A small-molecule ligand and the protein it binds are described below.
Small molecule (SMILES): COc1cccc(Cc2c[nH]c3ncccc23)c1

Sequence of chain 2.A:
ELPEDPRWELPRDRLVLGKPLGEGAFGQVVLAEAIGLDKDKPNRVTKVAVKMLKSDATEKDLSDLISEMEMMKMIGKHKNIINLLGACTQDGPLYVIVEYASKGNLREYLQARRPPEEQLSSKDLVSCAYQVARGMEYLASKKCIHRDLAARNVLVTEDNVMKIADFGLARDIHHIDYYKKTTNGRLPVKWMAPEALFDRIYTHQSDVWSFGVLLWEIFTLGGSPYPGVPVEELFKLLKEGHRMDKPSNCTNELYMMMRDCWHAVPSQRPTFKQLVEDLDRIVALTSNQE

Binding-site contacts:
Ligand atom C12 contacts residue ASP178 of chain 2.A at 3.7 Å.
Ligand atom O14 contacts residue ASP178 of chain 2.A at 3.0 Å (salt-bridge).
Ligand atom C17 contacts residue LYS51 of chain 2.A at 3.7 Å.
Ligand atom C6 contacts residue ALA49 of chain 2.A at 3.8 Å (hydrophobic).
Ligand atom C18 contacts residue LYS51 of chain 2.A at 4.0 Å.
Ligand atom C1 contacts residue LEU167 of chain 2.A at 3.5 Å (hydrophobic).
Ligand atom N7 contacts residue ALA49 of chain 2.A at 3.3 Å.
Ligand atom N7 contacts residue GLU99 of chain 2.A at 2.9 Å (salt-bridge).
Ligand atom C3 contacts residue LEU21 of chain 2.A at 4.1 Å (hydrophobic).
Ligand atom C4 contacts residue ALA101 of chain 2.A at 3.2 Å (hydrophobic).
Ligand atom N5 contacts residue TYR100 of chain 2.A at 3.8 Å.
Ligand atom O14 contacts residue ILE82 of chain 2.A at 3.7 Å.
Ligand atom C10 contacts residue PHE26 of chain 2.A at 3.4 Å (hydrophobic).
Ligand atom C15 contacts residue ILE82 of chain 2.A at 3.8 Å (hydrophobic).
Ligand atom C4 contacts residue TYR100 of chain 2.A at 4.1 Å (hydrophobic).
Ligand atom C13 contacts residue ASP178 of chain 2.A at 3.5 Å.
Ligand atom C17 contacts residue VAL98 of chain 2.A at 3.9 Å (hydrophobic).
Ligand atom C2 contacts residue LEU167 of chain 2.A at 4.0 Å (hydrophobic).
Ligand atom C6 contacts residue GLU99 of chain 2.A at 3.9 Å.
Ligand atom C6 contacts residue LEU167 of chain 2.A at 3.8 Å (hydrophobic).
Ligand atom C16 contacts residue ASP178 of chain 2.A at 4.1 Å.
Ligand atom C15 contacts residue ASP178 of chain 2.A at 3.4 Å.
Ligand atom C15 contacts residue PHE179 of chain 2.A at 3.9 Å (hydrophobic).
Ligand atom C8 contacts residue VAL98 of chain 2.A at 3.6 Å (hydrophobic).
Ligand atom N5 contacts residue ALA101 of chain 2.A at 3.0 Å (h-bond).
Ligand atom C12 contacts residue ALA177 of chain 2.A at 3.9 Å (hydrophobic).
Ligand atom C4 contacts residue LEU21 of chain 2.A at 4.0 Å (hydrophobic).
Ligand atom C8 contacts residue GLU99 of chain 2.A at 3.7 Å.
Ligand atom N7 contacts residue VAL98 of chain 2.A at 4.0 Å.
Ligand atom O14 contacts residue ALA177 of chain 2.A at 3.5 Å.
Ligand atom C6 contacts residue ALA101 of chain 2.A at 3.9 Å (hydrophobic).
Ligand atom C2 contacts residue PHE26 of chain 2.A at 4.1 Å (hydrophobic).
Ligand atom C9 contacts residue LEU167 of chain 2.A at 3.6 Å (hydrophobic).
Ligand atom C8 contacts residue LEU167 of chain 2.A at 3.9 Å (hydrophobic).
Ligand atom C15 contacts residue MET72 of chain 2.A at 3.8 Å (hydrophobic).
Ligand atom C15 contacts residue ALA177 of chain 2.A at 4.1 Å (hydrophobic).
Ligand atom C18 contacts residue VAL98 of chain 2.A at 4.0 Å (hydrophobic).
Ligand atom C13 contacts residue ILE82 of chain 2.A at 4.0 Å (hydrophobic).
Ligand atom N7 contacts residue LEU167 of chain 2.A at 3.9 Å.
Ligand atom C8 contacts residue ALA49 of chain 2.A at 3.7 Å (hydrophobic).